The protein below binds the small molecule below.
Small molecule (SMILES): O[C@H]1CCNC1

Sequence of chain 1.B:
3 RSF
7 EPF

Sequence of chain 1.A:
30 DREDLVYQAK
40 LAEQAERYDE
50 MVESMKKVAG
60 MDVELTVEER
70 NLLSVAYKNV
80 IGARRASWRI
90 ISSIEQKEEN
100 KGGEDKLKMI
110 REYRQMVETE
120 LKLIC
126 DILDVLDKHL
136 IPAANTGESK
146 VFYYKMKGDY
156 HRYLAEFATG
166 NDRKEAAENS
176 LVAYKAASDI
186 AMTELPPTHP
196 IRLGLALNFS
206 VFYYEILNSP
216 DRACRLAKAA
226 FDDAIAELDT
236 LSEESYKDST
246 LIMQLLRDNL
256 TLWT

Binding-site contacts:
Ligand atom C5 contacts residue PRO8 of chain 1.B at 4.4 Å (hydrophobic).
Ligand atom O1 contacts residue PRO8 of chain 1.B at 3.0 Å (h-bond).
Ligand atom C6 contacts residue LEU246 of chain 1.A at 3.8 Å (hydrophobic).
Ligand atom C3 contacts residue ASP243 of chain 1.A at 3.7 Å.
Ligand atom N4 contacts residue ILE247 of chain 1.A at 3.8 Å.
Ligand atom C5 contacts residue ASP243 of chain 1.A at 3.8 Å.
Ligand atom C6 contacts residue ASP243 of chain 1.A at 4.0 Å.
Ligand atom N4 contacts residue ASP243 of chain 1.A at 3.3 Å.
Ligand atom C6 contacts residue PRO8 of chain 1.B at 4.5 Å (hydrophobic).
Ligand atom C2 contacts residue PRO8 of chain 1.B at 4.3 Å (hydrophobic).
Ligand atom O1 contacts residue GLU7 of chain 1.B at 4.3 Å.
Ligand atom C5 contacts residue LEU246 of chain 1.A at 3.5 Å (hydrophobic).
Ligand atom C2 contacts residue ASP243 of chain 1.A at 4.2 Å.
Ligand atom C5 contacts residue ILE247 of chain 1.A at 3.7 Å (hydrophobic).